Binding-site contacts:
Ligand atom OD1 contacts residue ASN85 of chain 1.C at 3.2 Å (h-bond).
Ligand atom OD1 contacts residue ARG88 of chain 1.C at 2.9 Å (salt-bridge).
Ligand atom N contacts residue TYR144 of chain 1.C at 3.2 Å (h-bond).
Ligand atom CD contacts residue TYR144 of chain 1.C at 3.6 Å (hydrophobic).
Ligand atom CE1 contacts residue ARG52 of chain 1.C at 3.3 Å.
Ligand atom CG contacts residue LEU79 of chain 1.C at 3.6 Å (hydrophobic).
Ligand atom O contacts residue TYR144 of chain 1.C at 2.7 Å (h-bond).
Ligand atom OD1 contacts residue ASN85 of chain 1.C at 3.7 Å.
Ligand atom OD1 contacts residue TRP86 of chain 1.C at 3.6 Å.
Ligand atom ND2 contacts residue ASN85 of chain 1.C at 3.5 Å.
Ligand atom CB contacts residue GLN60 of chain 1.C at 3.6 Å.
Ligand atom CA contacts residue GLY87 of chain 1.C at 3.4 Å.
Ligand atom CE1 contacts residue GLU45 of chain 1.C at 3.6 Å.
Ligand atom CE2 contacts residue TYR144 of chain 1.C at 3.6 Å (hydrophobic).
Ligand atom CB contacts residue ASN85 of chain 1.C at 3.4 Å.
Ligand atom CG contacts residue ARG88 of chain 1.C at 3.7 Å.
Ligand atom NE contacts residue LEU143 of chain 1.C at 3.5 Å (h-bond).
Ligand atom C contacts residue TYR144 of chain 1.C at 3.6 Å (hydrophobic).
Ligand atom CZ contacts residue ALA42 of chain 1.C at 3.6 Å (hydrophobic).
Ligand atom CB contacts residue TYR144 of chain 1.C at 3.6 Å (hydrophobic).
Ligand atom CB contacts residue TYR50 of chain 1.C at 3.6 Å (hydrophobic).
Ligand atom N contacts residue PHE46 of chain 1.C at 3.7 Å.
Ligand atom O contacts residue PHE46 of chain 1.C at 3.8 Å.
Ligand atom CD1 contacts residue TYR50 of chain 1.C at 3.7 Å (hydrophobic).
Ligand atom C contacts residue TYR144 of chain 1.C at 3.7 Å (hydrophobic).
Ligand atom O contacts residue TYR50 of chain 1.C at 3.7 Å.
Ligand atom CE contacts residue GLU78 of chain 1.C at 3.5 Å.
Ligand atom OD1 contacts residue GLY87 of chain 1.C at 3.6 Å (h-bond).
Ligand atom C contacts residue PHE46 of chain 1.C at 3.5 Å (hydrophobic).
Ligand atom O contacts residue GLY87 of chain 1.C at 3.2 Å.
Ligand atom OD2 contacts residue ARG88 of chain 1.C at 3.0 Å (salt-bridge).
Ligand atom C contacts residue TYR50 of chain 1.C at 3.7 Å (hydrophobic).
Ligand atom CB contacts residue PHE46 of chain 1.C at 3.7 Å (hydrophobic).
Ligand atom CE contacts residue ARG88 of chain 1.C at 3.7 Å.
Ligand atom CA contacts residue TYR144 of chain 1.C at 3.5 Å (hydrophobic).
Ligand atom O contacts residue TYR50 of chain 1.C at 3.7 Å.
Ligand atom NH2 contacts residue LEU143 of chain 1.C at 3.7 Å.
Ligand atom CE2 contacts residue ALA42 of chain 1.C at 3.6 Å (hydrophobic).
Ligand atom CG contacts residue ASN85 of chain 1.C at 3.3 Å.
Ligand atom CG contacts residue PHE46 of chain 1.C at 3.7 Å (hydrophobic).

A protein and the small-molecule ligand that binds it are described below.
Small molecule (SMILES): CC(=O)N[C@H]1CNC[C@@H]1C(=O)N[C@@H](C)C(=O)N[C@H]1CC=C[C@@H]1C(=O)N[C@@H](CCCN=C(N)N)C(=O)N[C@H]1CCC[C@@H]1C(=O)N[C@@H](CC(C)C)C(=O)N[C@H]1CCC[C@@H]1C(=O)N[C@@H](CCCCN)C(=O)N[C@H](CC(=O)NCC(=O)N[C@@H](CC(=O)O)C(=O)N[C@@H](C)C(=O)N[C@@H](Cc1ccccc1)C(=O)N[C@@H](CC(N)=O)C(=O)N[C@@H](CCCN=C(N)N)C(N)=O)CC(C)C

Sequence of chain 1.C:
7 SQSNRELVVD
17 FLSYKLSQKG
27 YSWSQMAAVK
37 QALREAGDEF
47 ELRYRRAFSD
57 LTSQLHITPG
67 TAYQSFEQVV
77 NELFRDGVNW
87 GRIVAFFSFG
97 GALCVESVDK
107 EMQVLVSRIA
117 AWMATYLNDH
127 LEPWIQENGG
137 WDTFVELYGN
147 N